Sequence of chain 1.A:
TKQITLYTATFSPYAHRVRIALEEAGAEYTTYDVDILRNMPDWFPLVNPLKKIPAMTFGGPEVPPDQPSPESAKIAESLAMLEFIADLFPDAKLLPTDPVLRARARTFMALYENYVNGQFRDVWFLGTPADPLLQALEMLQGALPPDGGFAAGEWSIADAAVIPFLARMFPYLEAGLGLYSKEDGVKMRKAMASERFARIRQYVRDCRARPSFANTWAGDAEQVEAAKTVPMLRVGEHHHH

This protein binds this small molecule.
Small molecule (SMILES): O=C(c1ccccc1)c1ccc(O)c(O)c1

Binding-site contacts:
Ligand atom C14 contacts residue PHE128 of chain 1.A at 3.7 Å (hydrophobic).
Ligand atom O08 contacts residue PRO16 of chain 1.A at 3.6 Å.
Ligand atom C02 contacts residue PHE168 of chain 1.A at 3.5 Å (hydrophobic).
Ligand atom O08 contacts residue ARG171 of chain 1.A at 3.8 Å.
Ligand atom C13 contacts residue TYR17 of chain 1.A at 4.3 Å (hydrophobic).
Ligand atom C13 contacts residue PRO16 of chain 1.A at 4.3 Å (hydrophobic).
Ligand atom C03 contacts residue PHE168 of chain 1.A at 4.1 Å (hydrophobic).
Ligand atom C04 contacts residue TYR175 of chain 1.A at 4.1 Å (hydrophobic).
Ligand atom C10 contacts residue PHE168 of chain 1.A at 4.0 Å (hydrophobic).
Ligand atom O16 contacts residue TYR17 of chain 1.A at 3.3 Å (h-bond).
Ligand atom C09 contacts residue PRO16 of chain 1.A at 3.8 Å (hydrophobic).
Ligand atom C02 contacts residue TYR175 of chain 1.A at 4.1 Å (hydrophobic).
Ligand atom C09 contacts residue PHE168 of chain 1.A at 4.4 Å (hydrophobic).
Ligand atom C11 contacts residue TYR17 of chain 1.A at 3.9 Å (hydrophobic).
Ligand atom C10 contacts residue PRO16 of chain 1.A at 4.4 Å (hydrophobic).
Ligand atom C02 contacts residue MET172 of chain 1.A at 4.1 Å (hydrophobic).
Ligand atom O08 contacts residue TYR175 of chain 1.A at 3.8 Å.
Ligand atom C02 contacts residue PHE123 of chain 1.A at 4.2 Å (hydrophobic).
Ligand atom C07 contacts residue PRO16 of chain 1.A at 3.9 Å (hydrophobic).
Ligand atom C11 contacts residue PHE128 of chain 1.A at 3.7 Å (hydrophobic).
Ligand atom C02 contacts residue ARG171 of chain 1.A at 3.9 Å.
Ligand atom O16 contacts residue PHE128 of chain 1.A at 4.2 Å.
Ligand atom O16 contacts residue ARG124 of chain 1.A at 3.6 Å.
Ligand atom C13 contacts residue PHE128 of chain 1.A at 3.8 Å (hydrophobic).
Ligand atom C03 contacts residue ARG171 of chain 1.A at 3.8 Å.
Ligand atom C05 contacts residue TRP127 of chain 1.A at 4.0 Å (hydrophobic).
Ligand atom O15 contacts residue TYR17 of chain 1.A at 3.6 Å.
Ligand atom C12 contacts residue TYR17 of chain 1.A at 3.7 Å (hydrophobic).
Ligand atom C09 contacts residue PHE128 of chain 1.A at 3.8 Å (hydrophobic).
Ligand atom C12 contacts residue PHE128 of chain 1.A at 3.6 Å (hydrophobic).
Ligand atom C01 contacts residue TRP127 of chain 1.A at 3.8 Å (hydrophobic).
Ligand atom C07 contacts residue TYR175 of chain 1.A at 4.4 Å (hydrophobic).
Ligand atom C05 contacts residue PHE123 of chain 1.A at 4.1 Å (hydrophobic).
Ligand atom C06 contacts residue TRP127 of chain 1.A at 3.4 Å (hydrophobic).
Ligand atom C06 contacts residue PHE123 of chain 1.A at 3.6 Å (hydrophobic).
Ligand atom C14 contacts residue PRO16 of chain 1.A at 3.7 Å (hydrophobic).
Ligand atom C01 contacts residue PHE123 of chain 1.A at 3.3 Å (hydrophobic).
Ligand atom C10 contacts residue PHE128 of chain 1.A at 4.0 Å (hydrophobic).
Ligand atom O15 contacts residue PHE128 of chain 1.A at 4.1 Å.
Ligand atom C03 contacts residue TYR175 of chain 1.A at 3.8 Å (hydrophobic).